Binding-site contacts:
Ligand atom C2 contacts residue VAL335 of chain 1.A at 4.2 Å (hydrophobic).
Ligand atom C5 contacts residue LEU337 of chain 1.A at 4.0 Å (hydrophobic).
Ligand atom O1' contacts residue TYR464 of chain 1.A at 2.7 Å (h-bond).
Ligand atom C3 contacts residue TRP465 of chain 1.A at 4.0 Å (hydrophobic).
Ligand atom C2 contacts residue ARG307 of chain 1.A at 4.4 Å.
Ligand atom C1' contacts residue TYR464 of chain 1.A at 3.7 Å (hydrophobic).
Ligand atom O1' contacts residue VAL335 of chain 1.A at 3.5 Å.
Ligand atom C3 contacts residue ARG307 of chain 1.A at 3.8 Å.
Ligand atom C6 contacts residue ALA117 of chain 1.A at 3.7 Å (hydrophobic).
Ligand atom C1' contacts residue VAL335 of chain 1.A at 4.2 Å (hydrophobic).
Ligand atom C4 contacts residue LEU349 of chain 1.A at 4.2 Å (hydrophobic).
Ligand atom O1' contacts residue VAL323 of chain 1.A at 4.3 Å.
Ligand atom C1' contacts residue HIS504 of chain 1.A at 3.5 Å.
Ligand atom C5 contacts residue TRP465 of chain 1.A at 3.8 Å (hydrophobic).
Ligand atom C6 contacts residue TRP465 of chain 1.A at 4.1 Å (hydrophobic).
Ligand atom C3 contacts residue VAL366 of chain 1.A at 4.2 Å (hydrophobic).
Ligand atom C3 contacts residue HIS364 of chain 1.A at 3.9 Å.
Ligand atom C4 contacts residue HIS364 of chain 1.A at 3.8 Å.
Ligand atom C2 contacts residue TRP465 of chain 1.A at 4.4 Å (hydrophobic).
Ligand atom C2 contacts residue TYR464 of chain 1.A at 3.6 Å (hydrophobic).
Ligand atom C4 contacts residue LEU337 of chain 1.A at 4.3 Å (hydrophobic).
Ligand atom C1' contacts residue VAL323 of chain 1.A at 4.2 Å (hydrophobic).
Ligand atom C1 contacts residue ALA117 of chain 1.A at 4.4 Å (hydrophobic).
Ligand atom O1' contacts residue HIS504 of chain 1.A at 2.7 Å (h-bond).
Ligand atom C1 contacts residue TRP465 of chain 1.A at 4.4 Å (hydrophobic).
Ligand atom C6 contacts residue VAL323 of chain 1.A at 4.0 Å (hydrophobic).
Ligand atom C4 contacts residue TRP465 of chain 1.A at 3.7 Å (hydrophobic).
Ligand atom C1 contacts residue TYR464 of chain 1.A at 4.1 Å (hydrophobic).
Ligand atom C1 contacts residue VAL323 of chain 1.A at 4.2 Å (hydrophobic).
Ligand atom C1' contacts residue ALA117 of chain 1.A at 4.3 Å (hydrophobic).
Ligand atom C1 contacts residue VAL335 of chain 1.A at 4.4 Å (hydrophobic).
Ligand atom C1' contacts residue VAL119 of chain 1.A at 4.4 Å (hydrophobic).

The protein below binds the small molecule below.
Small molecule (SMILES): O=Cc1ccccc1

Sequence of chain 1.A:
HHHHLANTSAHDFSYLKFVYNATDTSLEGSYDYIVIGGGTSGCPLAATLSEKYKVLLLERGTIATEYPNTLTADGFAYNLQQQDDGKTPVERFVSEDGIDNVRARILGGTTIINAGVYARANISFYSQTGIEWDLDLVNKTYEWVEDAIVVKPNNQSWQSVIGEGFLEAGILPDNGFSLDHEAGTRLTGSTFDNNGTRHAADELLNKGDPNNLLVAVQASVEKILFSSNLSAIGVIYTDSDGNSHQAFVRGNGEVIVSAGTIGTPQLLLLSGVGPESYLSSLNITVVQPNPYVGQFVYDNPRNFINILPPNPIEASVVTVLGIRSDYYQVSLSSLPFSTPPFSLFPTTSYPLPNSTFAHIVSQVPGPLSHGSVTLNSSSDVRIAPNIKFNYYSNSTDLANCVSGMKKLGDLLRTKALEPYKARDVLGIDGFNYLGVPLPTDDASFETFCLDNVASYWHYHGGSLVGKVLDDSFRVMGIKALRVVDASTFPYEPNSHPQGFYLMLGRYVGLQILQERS